A small-molecule ligand and the protein it binds are described below.
Small molecule (SMILES): CC(=O)N[C@H]1[C@H](O[C@H]2[C@H](O)[C@@H](NC(C)=O)CO[C@@H]2CO)O[C@H](CO)[C@@H](O)[C@@H]1O

Sequence of chain 1.F:
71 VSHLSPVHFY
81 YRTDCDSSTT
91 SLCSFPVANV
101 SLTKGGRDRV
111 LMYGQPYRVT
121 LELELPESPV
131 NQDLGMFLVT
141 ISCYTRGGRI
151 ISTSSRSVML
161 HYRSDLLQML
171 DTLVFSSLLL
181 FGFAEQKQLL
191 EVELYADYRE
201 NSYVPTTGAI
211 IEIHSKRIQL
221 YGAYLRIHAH

Binding-site contacts:
Ligand atom O3 contacts residue GLY148 of chain 1.F at 4.0 Å.
Ligand atom C1 contacts residue ASN99 of chain 1.F at 1.4 Å.
Ligand atom N2 contacts residue ARG146 of chain 1.F at 4.0 Å.
Ligand atom C5 contacts residue ASN99 of chain 1.F at 3.2 Å.
Ligand atom O6 contacts residue TYR144 of chain 1.F at 4.2 Å.
Ligand atom O5 contacts residue ASN99 of chain 1.F at 2.4 Å (h-bond).
Ligand atom C2 contacts residue ASN99 of chain 1.F at 2.5 Å.
Ligand atom C2 contacts residue ARG146 of chain 1.F at 4.3 Å.
Ligand atom C4 contacts residue ARG146 of chain 1.F at 4.2 Å.
Ligand atom O4 contacts residue ARG146 of chain 1.F at 3.7 Å.
Ligand atom C5 contacts residue TYR144 of chain 1.F at 3.9 Å (hydrophobic).
Ligand atom O5 contacts residue TYR144 of chain 1.F at 3.7 Å.
Ligand atom C4 contacts residue ASN99 of chain 1.F at 3.8 Å.
Ligand atom O7 contacts residue ASN99 of chain 1.F at 4.4 Å.
Ligand atom C3 contacts residue ARG146 of chain 1.F at 3.6 Å.
Ligand atom O7 contacts residue ARG146 of chain 1.F at 3.0 Å (salt-bridge).
Ligand atom O3 contacts residue GLY147 of chain 1.F at 3.0 Å (h-bond).
Ligand atom C3 contacts residue GLY147 of chain 1.F at 3.9 Å.
Ligand atom N2 contacts residue ASN99 of chain 1.F at 3.8 Å.
Ligand atom C6 contacts residue TYR144 of chain 1.F at 3.3 Å (hydrophobic).
Ligand atom C6 contacts residue ASN99 of chain 1.F at 3.3 Å.
Ligand atom O6 contacts residue ASN99 of chain 1.F at 2.8 Å (h-bond).
Ligand atom O6 contacts residue GLY147 of chain 1.F at 4.4 Å.
Ligand atom C3 contacts residue ASN99 of chain 1.F at 3.2 Å.
Ligand atom C7 contacts residue ASN99 of chain 1.F at 4.5 Å.
Ligand atom C7 contacts residue ARG146 of chain 1.F at 3.4 Å.
Ligand atom C8 contacts residue ARG146 of chain 1.F at 4.0 Å.
Ligand atom O3 contacts residue ASN99 of chain 1.F at 2.9 Å (h-bond).
Ligand atom C4 contacts residue GLY147 of chain 1.F at 3.8 Å.
Ligand atom C6 contacts residue GLY147 of chain 1.F at 4.4 Å.